A small-molecule ligand and the protein it binds are described below.
Small molecule (SMILES): CC(=O)N[C@H]1[C@H](O[C@H]2[C@H](O)[C@@H](NC(C)=O)CO[C@@H]2CO)O[C@H](CO)[C@@H](O)[C@@H]1O

Sequence of chain 1.A:
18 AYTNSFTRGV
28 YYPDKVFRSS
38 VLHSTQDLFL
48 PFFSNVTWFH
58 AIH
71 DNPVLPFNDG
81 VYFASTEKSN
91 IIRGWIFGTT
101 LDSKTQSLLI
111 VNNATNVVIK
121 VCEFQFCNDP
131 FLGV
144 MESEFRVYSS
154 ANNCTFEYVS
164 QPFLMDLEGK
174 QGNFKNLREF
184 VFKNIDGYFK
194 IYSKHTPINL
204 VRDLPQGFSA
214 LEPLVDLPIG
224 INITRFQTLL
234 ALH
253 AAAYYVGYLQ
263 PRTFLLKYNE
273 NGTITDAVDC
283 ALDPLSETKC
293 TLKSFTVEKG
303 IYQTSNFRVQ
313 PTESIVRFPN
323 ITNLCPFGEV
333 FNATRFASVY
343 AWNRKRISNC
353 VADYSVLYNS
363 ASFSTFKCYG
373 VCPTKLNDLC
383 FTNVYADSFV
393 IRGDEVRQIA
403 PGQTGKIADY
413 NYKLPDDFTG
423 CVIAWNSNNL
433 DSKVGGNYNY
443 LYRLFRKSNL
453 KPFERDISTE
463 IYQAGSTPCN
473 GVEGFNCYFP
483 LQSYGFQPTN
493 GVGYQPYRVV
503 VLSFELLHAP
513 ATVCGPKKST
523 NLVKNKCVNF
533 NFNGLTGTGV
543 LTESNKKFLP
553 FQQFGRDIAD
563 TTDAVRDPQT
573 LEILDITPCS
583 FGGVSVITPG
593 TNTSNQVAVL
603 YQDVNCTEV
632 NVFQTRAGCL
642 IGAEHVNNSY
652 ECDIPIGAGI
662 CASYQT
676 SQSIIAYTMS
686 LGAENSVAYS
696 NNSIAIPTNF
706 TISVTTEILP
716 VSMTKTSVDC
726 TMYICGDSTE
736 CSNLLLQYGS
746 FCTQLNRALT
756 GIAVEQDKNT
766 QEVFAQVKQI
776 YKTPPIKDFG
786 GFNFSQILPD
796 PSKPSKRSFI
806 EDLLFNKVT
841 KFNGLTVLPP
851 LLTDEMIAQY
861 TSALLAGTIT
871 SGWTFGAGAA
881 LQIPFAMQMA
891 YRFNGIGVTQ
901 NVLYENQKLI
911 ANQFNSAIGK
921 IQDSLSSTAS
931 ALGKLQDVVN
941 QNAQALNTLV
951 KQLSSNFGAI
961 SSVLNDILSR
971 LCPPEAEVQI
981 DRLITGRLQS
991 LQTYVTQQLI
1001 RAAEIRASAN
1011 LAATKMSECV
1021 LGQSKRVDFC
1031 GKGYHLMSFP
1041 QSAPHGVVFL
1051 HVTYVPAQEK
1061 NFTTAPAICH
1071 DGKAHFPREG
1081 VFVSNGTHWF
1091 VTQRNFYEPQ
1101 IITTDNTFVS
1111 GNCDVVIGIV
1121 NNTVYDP

Binding-site contacts:
Ligand atom C7 contacts residue LEU909 of chain 1.A at 3.8 Å (hydrophobic).
Ligand atom O5 contacts residue ASN704 of chain 1.A at 2.3 Å (h-bond).
Ligand atom C8 contacts residue ASN704 of chain 1.A at 4.3 Å.
Ligand atom O6 contacts residue THR706 of chain 1.A at 4.4 Å.
Ligand atom C4 contacts residue ASN704 of chain 1.A at 4.2 Å.
Ligand atom O7 contacts residue ASN704 of chain 1.A at 3.1 Å (h-bond).
Ligand atom C5 contacts residue LEU909 of chain 1.A at 4.3 Å (hydrophobic).
Ligand atom C1 contacts residue GLN1058 of chain 1.A at 4.2 Å.
Ligand atom C5 contacts residue ASN704 of chain 1.A at 3.6 Å.
Ligand atom O6 contacts residue GLN913 of chain 1.A at 3.8 Å.
Ligand atom C3 contacts residue ASN704 of chain 1.A at 3.7 Å.
Ligand atom O4 contacts residue LEU909 of chain 1.A at 3.9 Å.
Ligand atom O7 contacts residue GLN1058 of chain 1.A at 3.5 Å (h-bond).
Ligand atom N2 contacts residue ASN704 of chain 1.A at 2.9 Å (h-bond).
Ligand atom C7 contacts residue ASN704 of chain 1.A at 3.1 Å.
Ligand atom O6 contacts residue PHE705 of chain 1.A at 4.4 Å.
Ligand atom O5 contacts residue GLN1058 of chain 1.A at 4.4 Å.
Ligand atom C8 contacts residue LEU909 of chain 1.A at 4.2 Å (hydrophobic).
Ligand atom O7 contacts residue LEU909 of chain 1.A at 3.4 Å.
Ligand atom C3 contacts residue LEU909 of chain 1.A at 4.3 Å (hydrophobic).
Ligand atom C1 contacts residue ASN704 of chain 1.A at 1.4 Å.
Ligand atom C2 contacts residue ASN704 of chain 1.A at 2.4 Å.